Sequence of chain 1.G:
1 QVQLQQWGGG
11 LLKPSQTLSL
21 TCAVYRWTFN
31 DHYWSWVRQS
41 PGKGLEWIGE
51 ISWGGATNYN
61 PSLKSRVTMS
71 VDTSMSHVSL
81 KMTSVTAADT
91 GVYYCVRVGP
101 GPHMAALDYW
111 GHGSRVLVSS

Sequence of chain 1.E:
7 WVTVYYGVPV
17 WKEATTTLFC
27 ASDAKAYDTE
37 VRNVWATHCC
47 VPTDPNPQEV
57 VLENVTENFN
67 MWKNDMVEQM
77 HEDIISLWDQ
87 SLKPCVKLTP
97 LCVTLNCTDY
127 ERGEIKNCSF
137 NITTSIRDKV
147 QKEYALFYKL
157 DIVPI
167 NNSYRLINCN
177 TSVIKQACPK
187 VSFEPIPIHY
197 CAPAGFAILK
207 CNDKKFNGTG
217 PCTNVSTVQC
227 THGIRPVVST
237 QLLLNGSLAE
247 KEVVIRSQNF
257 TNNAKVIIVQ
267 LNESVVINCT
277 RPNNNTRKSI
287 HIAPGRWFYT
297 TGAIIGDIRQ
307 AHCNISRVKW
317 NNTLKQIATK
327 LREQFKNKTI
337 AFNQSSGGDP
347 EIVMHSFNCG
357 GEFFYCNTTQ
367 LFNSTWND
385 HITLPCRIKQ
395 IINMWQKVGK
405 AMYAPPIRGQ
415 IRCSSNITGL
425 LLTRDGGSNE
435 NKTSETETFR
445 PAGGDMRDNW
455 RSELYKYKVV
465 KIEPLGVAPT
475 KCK

The protein below binds the small molecule below.
Small molecule (SMILES): CC(=O)N[C@H]1[C@H](O[C@H]2[C@H](O)[C@@H](NC(C)=O)CO[C@@H]2CO)O[C@H](CO)[C@@H](O[C@@H]2O[C@H](CO[C@H]3O[C@H](CO)[C@@H](O)[C@H](O)[C@@H]3O)[C@@H](O)[C@H](O[C@H]3O[C@H](CO)[C@@H](O)[C@H](O)[C@@H]3O)[C@@H]2O)[C@@H]1O

Binding-site contacts:
Ligand atom C5 contacts residue MET75 of chain 1.G at 4.1 Å (hydrophobic).
Ligand atom N2 contacts residue ASN280 of chain 1.E at 2.9 Å (h-bond).
Ligand atom O6 contacts residue TYR25 of chain 1.G at 3.5 Å (h-bond).
Ligand atom C5 contacts residue TRP7 of chain 1.G at 3.9 Å (hydrophobic).
Ligand atom C6 contacts residue GLN5 of chain 1.G at 3.4 Å.
Ligand atom C3 contacts residue HIS77 of chain 1.G at 3.6 Å.
Ligand atom N2 contacts residue MET75 of chain 1.G at 3.5 Å (h-bond).
Ligand atom C5 contacts residue ASN280 of chain 1.E at 3.8 Å.
Ligand atom C3 contacts residue MET75 of chain 1.G at 4.0 Å (hydrophobic).
Ligand atom C3 contacts residue TRP7 of chain 1.G at 4.0 Å (hydrophobic).
Ligand atom C2 contacts residue GLN6 of chain 1.G at 4.0 Å.
Ligand atom C7 contacts residue ASN280 of chain 1.E at 3.2 Å.
Ligand atom O6 contacts residue GLN5 of chain 1.G at 2.9 Å (h-bond).
Ligand atom C6 contacts residue TRP7 of chain 1.G at 3.9 Å (hydrophobic).
Ligand atom C3 contacts residue ASN280 of chain 1.E at 3.9 Å.
Ligand atom C2 contacts residue TRP7 of chain 1.G at 3.9 Å (hydrophobic).
Ligand atom O3 contacts residue ALA23 of chain 1.G at 4.2 Å.
Ligand atom C6 contacts residue TYR25 of chain 1.G at 3.7 Å (hydrophobic).
Ligand atom O5 contacts residue ILE301 of chain 1.E at 3.6 Å.
Ligand atom O3 contacts residue HIS77 of chain 1.G at 3.1 Å (h-bond).
Ligand atom C8 contacts residue TYR25 of chain 1.G at 3.6 Å (hydrophobic).
Ligand atom O6 contacts residue ILE301 of chain 1.E at 3.8 Å.
Ligand atom C8 contacts residue SER76 of chain 1.G at 3.7 Å.
Ligand atom O7 contacts residue TYR25 of chain 1.G at 3.3 Å.
Ligand atom C6 contacts residue ILE301 of chain 1.E at 4.0 Å (hydrophobic).
Ligand atom C8 contacts residue VAL24 of chain 1.G at 3.5 Å (hydrophobic).
Ligand atom O3 contacts residue MET75 of chain 1.G at 4.2 Å.
Ligand atom N2 contacts residue TYR25 of chain 1.G at 4.2 Å.
Ligand atom O3 contacts residue TYR25 of chain 1.G at 3.5 Å (h-bond).
Ligand atom C4 contacts residue TRP7 of chain 1.G at 4.0 Å (hydrophobic).
Ligand atom O4 contacts residue HIS77 of chain 1.G at 3.9 Å.
Ligand atom C7 contacts residue TYR25 of chain 1.G at 3.6 Å (hydrophobic).
Ligand atom O7 contacts residue HIS77 of chain 1.G at 3.9 Å.
Ligand atom O2 contacts residue GLN6 of chain 1.G at 3.1 Å (h-bond).
Ligand atom C2 contacts residue ASN280 of chain 1.E at 2.5 Å.
Ligand atom O7 contacts residue ASN280 of chain 1.E at 3.2 Å (h-bond).
Ligand atom O5 contacts residue ASN280 of chain 1.E at 2.5 Å (h-bond).
Ligand atom C8 contacts residue GLN414 of chain 1.E at 4.1 Å.
Ligand atom C1 contacts residue ASN280 of chain 1.E at 1.5 Å.
Ligand atom O5 contacts residue TRP7 of chain 1.G at 4.0 Å.